This protein binds this small molecule.
Small molecule (SMILES): CC(=O)N[C@@H]1[C@@H](O)[C@H](O)[C@@H](CO)O[C@H]1O

Binding-site contacts:
Ligand atom C7 contacts residue ASN655 of chain 1.C at 3.5 Å.
Ligand atom C5 contacts residue ASN655 of chain 1.C at 3.7 Å.
Ligand atom O5 contacts residue ASN655 of chain 1.C at 2.4 Å (h-bond).
Ligand atom C8 contacts residue TYR653 of chain 1.C at 3.8 Å (hydrophobic).
Ligand atom C1 contacts residue ASN655 of chain 1.C at 1.4 Å.
Ligand atom N2 contacts residue ASN655 of chain 1.C at 2.9 Å (h-bond).
Ligand atom C3 contacts residue ASN655 of chain 1.C at 3.8 Å.
Ligand atom C2 contacts residue ASN655 of chain 1.C at 2.4 Å.
Ligand atom O7 contacts residue ASN655 of chain 1.C at 3.8 Å.
Ligand atom C4 contacts residue ASN655 of chain 1.C at 4.2 Å.

Sequence of chain 1.C:
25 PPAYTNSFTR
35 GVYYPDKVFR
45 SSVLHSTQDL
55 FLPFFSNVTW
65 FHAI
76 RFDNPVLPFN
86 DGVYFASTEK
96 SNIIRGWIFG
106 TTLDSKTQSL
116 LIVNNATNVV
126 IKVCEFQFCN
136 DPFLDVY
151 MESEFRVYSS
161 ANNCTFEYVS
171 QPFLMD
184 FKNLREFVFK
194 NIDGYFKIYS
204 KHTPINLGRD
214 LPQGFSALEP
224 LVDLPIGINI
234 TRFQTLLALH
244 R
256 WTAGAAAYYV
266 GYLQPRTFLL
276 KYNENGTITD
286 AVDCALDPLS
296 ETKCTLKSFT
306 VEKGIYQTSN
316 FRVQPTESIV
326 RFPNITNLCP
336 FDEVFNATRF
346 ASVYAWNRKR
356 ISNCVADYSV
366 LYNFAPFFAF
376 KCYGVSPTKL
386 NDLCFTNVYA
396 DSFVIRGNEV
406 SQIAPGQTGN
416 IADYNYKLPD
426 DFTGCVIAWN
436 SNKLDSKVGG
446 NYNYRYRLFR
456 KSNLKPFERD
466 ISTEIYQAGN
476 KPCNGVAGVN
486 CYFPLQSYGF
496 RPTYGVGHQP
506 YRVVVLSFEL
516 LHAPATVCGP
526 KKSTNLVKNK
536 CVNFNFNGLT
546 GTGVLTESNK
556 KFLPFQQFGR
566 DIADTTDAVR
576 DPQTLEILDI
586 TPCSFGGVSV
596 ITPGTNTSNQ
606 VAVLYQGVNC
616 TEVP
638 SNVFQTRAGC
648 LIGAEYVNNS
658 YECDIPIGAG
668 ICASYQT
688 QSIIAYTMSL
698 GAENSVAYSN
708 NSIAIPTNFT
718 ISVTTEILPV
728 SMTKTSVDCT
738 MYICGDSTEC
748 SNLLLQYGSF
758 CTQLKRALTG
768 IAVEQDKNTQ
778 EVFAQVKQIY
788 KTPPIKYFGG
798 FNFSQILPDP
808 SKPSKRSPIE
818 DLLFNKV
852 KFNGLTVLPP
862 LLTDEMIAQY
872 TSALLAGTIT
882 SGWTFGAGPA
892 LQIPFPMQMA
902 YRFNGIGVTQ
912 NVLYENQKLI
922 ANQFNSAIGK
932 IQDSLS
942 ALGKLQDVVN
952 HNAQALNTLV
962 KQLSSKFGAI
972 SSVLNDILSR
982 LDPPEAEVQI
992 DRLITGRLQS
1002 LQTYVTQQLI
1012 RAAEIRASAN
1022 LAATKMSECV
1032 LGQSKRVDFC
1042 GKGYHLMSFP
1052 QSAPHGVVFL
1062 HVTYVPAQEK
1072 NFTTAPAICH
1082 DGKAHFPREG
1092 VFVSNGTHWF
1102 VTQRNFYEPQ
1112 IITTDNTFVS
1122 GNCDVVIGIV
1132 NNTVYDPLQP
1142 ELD